Binding-site contacts:
Ligand atom C4 contacts residue THR539 of chain 1.B at 3.9 Å.
Ligand atom C3 contacts residue ARG533 of chain 1.B at 3.4 Å.
Ligand atom O6P contacts residue SER454 of chain 1.B at 3.7 Å.
Ligand atom O4 contacts residue SER536 of chain 1.B at 3.9 Å.
Ligand atom O2P contacts residue ARG506 of chain 1.B at 2.8 Å (salt-bridge).
Ligand atom O4 contacts residue PHE538 of chain 1.B at 2.9 Å (h-bond).
Ligand atom O4P contacts residue LYS450 of chain 1.B at 3.2 Å (salt-bridge).
Ligand atom O3 contacts residue ARG533 of chain 1.B at 2.7 Å (salt-bridge).
Ligand atom O1 contacts residue GLY535 of chain 1.B at 3.9 Å.
Ligand atom P2 contacts residue LYS450 of chain 1.B at 3.9 Å.
Ligand atom O5P contacts residue LYS450 of chain 1.B at 3.9 Å.
Ligand atom P2 contacts residue SER536 of chain 1.B at 3.7 Å.
Ligand atom O4 contacts residue GLY535 of chain 1.B at 2.8 Å (h-bond).
Ligand atom P1 contacts residue ARG506 of chain 1.B at 3.8 Å.
Ligand atom O6 contacts residue GLY537 of chain 1.B at 3.6 Å (h-bond).
Ligand atom O4 contacts residue GLY537 of chain 1.B at 3.5 Å (h-bond).
Ligand atom O4 contacts residue THR539 of chain 1.B at 3.6 Å (h-bond).
Ligand atom O3P contacts residue GLY535 of chain 1.B at 3.2 Å (h-bond).
Ligand atom O5P contacts residue THR449 of chain 1.B at 2.6 Å (h-bond).
Ligand atom O1P contacts residue ARG506 of chain 1.B at 2.9 Å (salt-bridge).
Ligand atom P2 contacts residue SER451 of chain 1.B at 3.7 Å.
Ligand atom O6P contacts residue SER451 of chain 1.B at 3.9 Å.
Ligand atom O4P contacts residue SER536 of chain 1.B at 2.8 Å (h-bond).
Ligand atom O4P contacts residue SER451 of chain 1.B at 2.8 Å (h-bond).
Ligand atom O2P contacts residue TRP499 of chain 1.B at 3.0 Å (h-bond).
Ligand atom C5 contacts residue GLY535 of chain 1.B at 3.2 Å.
Ligand atom C6 contacts residue THR539 of chain 1.B at 3.8 Å.
Ligand atom O3P contacts residue LYS450 of chain 1.B at 3.8 Å.
Ligand atom O3 contacts residue GLY531 of chain 1.B at 3.2 Å.
Ligand atom O6 contacts residue SER536 of chain 1.B at 3.6 Å.
Ligand atom C3 contacts residue GLY535 of chain 1.B at 3.4 Å.
Ligand atom O5P contacts residue SER454 of chain 1.B at 3.0 Å (h-bond).
Ligand atom O6P contacts residue GLY537 of chain 1.B at 3.4 Å (h-bond).
Ligand atom O1P contacts residue LYS450 of chain 1.B at 3.8 Å.
Ligand atom O2 contacts residue GLY531 of chain 1.B at 3.5 Å (h-bond).
Ligand atom P2 contacts residue SER454 of chain 1.B at 3.9 Å.
Ligand atom C6 contacts residue LEU448 of chain 1.B at 3.6 Å (hydrophobic).
Ligand atom C4 contacts residue GLY535 of chain 1.B at 3.3 Å.
Ligand atom O5P contacts residue ARG453 of chain 1.B at 3.8 Å.
Ligand atom O3P contacts residue PRO534 of chain 1.B at 3.8 Å.

The small molecule below binds the protein below.
Small molecule (SMILES): O=P(O)(O)OC[C@H]1O[C@](O)(COP(=O)(O)O)[C@@H](O)[C@@H]1O

Sequence of chain 1.B:
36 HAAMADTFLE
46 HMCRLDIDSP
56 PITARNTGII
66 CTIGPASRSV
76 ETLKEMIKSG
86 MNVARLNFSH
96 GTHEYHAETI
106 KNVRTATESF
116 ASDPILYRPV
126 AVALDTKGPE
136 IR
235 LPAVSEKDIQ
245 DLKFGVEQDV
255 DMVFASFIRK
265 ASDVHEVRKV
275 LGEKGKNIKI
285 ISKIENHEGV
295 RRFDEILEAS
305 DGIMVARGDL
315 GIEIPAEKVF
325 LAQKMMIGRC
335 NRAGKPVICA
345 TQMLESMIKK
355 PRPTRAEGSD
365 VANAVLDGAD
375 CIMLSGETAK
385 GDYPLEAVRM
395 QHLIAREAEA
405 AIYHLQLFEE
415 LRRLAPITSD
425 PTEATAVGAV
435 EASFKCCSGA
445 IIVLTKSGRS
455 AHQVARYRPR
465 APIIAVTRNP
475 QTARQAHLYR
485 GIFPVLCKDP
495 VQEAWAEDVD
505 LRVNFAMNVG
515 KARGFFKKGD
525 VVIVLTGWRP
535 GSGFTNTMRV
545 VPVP